Sequence of chain 1.A:
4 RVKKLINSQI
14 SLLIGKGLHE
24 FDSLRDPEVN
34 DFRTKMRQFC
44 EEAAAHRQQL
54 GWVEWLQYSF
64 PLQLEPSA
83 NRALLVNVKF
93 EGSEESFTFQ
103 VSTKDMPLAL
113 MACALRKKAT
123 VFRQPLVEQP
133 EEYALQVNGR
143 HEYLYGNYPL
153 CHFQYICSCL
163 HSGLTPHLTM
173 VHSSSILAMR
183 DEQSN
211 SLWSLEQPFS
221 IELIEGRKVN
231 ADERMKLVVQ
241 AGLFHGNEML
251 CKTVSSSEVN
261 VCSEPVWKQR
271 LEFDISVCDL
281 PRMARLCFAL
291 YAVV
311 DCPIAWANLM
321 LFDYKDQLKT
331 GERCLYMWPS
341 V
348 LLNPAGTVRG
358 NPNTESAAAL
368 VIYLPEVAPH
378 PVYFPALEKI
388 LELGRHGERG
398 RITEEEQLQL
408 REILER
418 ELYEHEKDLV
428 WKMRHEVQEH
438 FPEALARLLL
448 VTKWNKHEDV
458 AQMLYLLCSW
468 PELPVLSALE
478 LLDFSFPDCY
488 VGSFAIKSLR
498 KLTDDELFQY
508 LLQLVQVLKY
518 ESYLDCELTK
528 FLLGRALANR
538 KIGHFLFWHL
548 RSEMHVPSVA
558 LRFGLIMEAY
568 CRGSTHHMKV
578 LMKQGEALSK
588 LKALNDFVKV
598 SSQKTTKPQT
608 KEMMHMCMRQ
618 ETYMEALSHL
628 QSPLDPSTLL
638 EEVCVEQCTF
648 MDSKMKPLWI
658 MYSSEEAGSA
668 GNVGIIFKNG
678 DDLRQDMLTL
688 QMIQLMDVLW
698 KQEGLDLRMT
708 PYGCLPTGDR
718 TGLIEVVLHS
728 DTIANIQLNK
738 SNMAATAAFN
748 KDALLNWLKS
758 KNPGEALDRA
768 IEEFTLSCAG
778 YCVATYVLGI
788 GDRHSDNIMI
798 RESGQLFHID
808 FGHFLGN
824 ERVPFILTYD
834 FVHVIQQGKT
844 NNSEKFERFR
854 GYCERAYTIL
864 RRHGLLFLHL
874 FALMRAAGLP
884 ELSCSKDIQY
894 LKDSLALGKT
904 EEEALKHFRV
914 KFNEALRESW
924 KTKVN

Binding-site contacts:
Ligand atom C12 contacts residue ILE806 of chain 1.A at 3.8 Å (hydrophobic).
Ligand atom C22 contacts residue ILE806 of chain 1.A at 3.7 Å (hydrophobic).
Ligand atom O contacts residue MET796 of chain 1.A at 3.4 Å (h-bond).
Ligand atom C20 contacts residue ASP807 of chain 1.A at 3.3 Å.
Ligand atom C23 contacts residue ASP807 of chain 1.A at 3.5 Å.
Ligand atom C4 contacts residue ASP728 of chain 1.A at 3.6 Å.
Ligand atom C2 contacts residue THR646 of chain 1.A at 3.8 Å.
Ligand atom C20 contacts residue ASP683 of chain 1.A at 3.8 Å.
Ligand atom C7 contacts residue THR729 of chain 1.A at 3.8 Å.
Ligand atom N4 contacts residue VAL724 of chain 1.A at 2.9 Å (h-bond).
Ligand atom C22 contacts residue ILE721 of chain 1.A at 3.4 Å (hydrophobic).
Ligand atom C11 contacts residue ILE806 of chain 1.A at 3.8 Å (hydrophobic).
Ligand atom C9 contacts residue MET796 of chain 1.A at 3.8 Å (hydrophobic).
Ligand atom C12 contacts residue ILE721 of chain 1.A at 3.7 Å (hydrophobic).
Ligand atom N1 contacts residue ASP728 of chain 1.A at 3.8 Å.
Ligand atom C18 contacts residue LYS675 of chain 1.A at 3.3 Å.
Ligand atom C21 contacts residue TYR709 of chain 1.A at 3.2 Å (hydrophobic).
Ligand atom N5 contacts residue ASP683 of chain 1.A at 2.9 Å (salt-bridge).
Ligand atom C5 contacts residue MET796 of chain 1.A at 3.6 Å (hydrophobic).
Ligand atom C10 contacts residue ILE806 of chain 1.A at 3.5 Å (hydrophobic).
Ligand atom N4 contacts residue VAL723 of chain 1.A at 3.6 Å.
Ligand atom C21 contacts residue ASP807 of chain 1.A at 3.4 Å.
Ligand atom C24 contacts residue TRP656 of chain 1.A at 3.5 Å (hydrophobic).
Ligand atom C2 contacts residue TRP656 of chain 1.A at 3.7 Å (hydrophobic).
Ligand atom N3 contacts residue GLU722 of chain 1.A at 2.9 Å (salt-bridge).
Ligand atom N3 contacts residue ILE673 of chain 1.A at 3.8 Å.
Ligand atom C6 contacts residue MET796 of chain 1.A at 3.6 Å (hydrophobic).
Ligand atom N4 contacts residue GLU722 of chain 1.A at 3.6 Å.
Ligand atom C22 contacts residue TYR709 of chain 1.A at 3.1 Å (hydrophobic).
Ligand atom N5 contacts residue ASP807 of chain 1.A at 3.2 Å (salt-bridge).
Ligand atom C13 contacts residue ILE673 of chain 1.A at 3.4 Å (hydrophobic).
Ligand atom C8 contacts residue MET796 of chain 1.A at 3.5 Å (hydrophobic).
Ligand atom C12 contacts residue ILE673 of chain 1.A at 3.5 Å (hydrophobic).
Ligand atom C22 contacts residue ASP807 of chain 1.A at 3.6 Å.
Ligand atom N2 contacts residue ILE806 of chain 1.A at 3.7 Å.
Ligand atom C17 contacts residue MET648 of chain 1.A at 3.7 Å (hydrophobic).
Ligand atom N3 contacts residue VAL724 of chain 1.A at 3.6 Å.
Ligand atom C19 contacts residue ASP807 of chain 1.A at 3.7 Å.
Ligand atom C19 contacts residue LYS675 of chain 1.A at 3.8 Å.
Ligand atom C5 contacts residue ASP728 of chain 1.A at 3.5 Å.

A small-molecule ligand and the protein it binds are described below.
Small molecule (SMILES): CC(C)N1CCN(Cc2cnc(-c3cc(-c4cccc5[nH]ccc45)cc4[nH]ncc34)o2)CC1